Binding-site contacts:
Ligand atom C8 contacts residue ASN112 of chain 1.B at 4.4 Å.
Ligand atom C2 contacts residue ASN112 of chain 1.B at 2.5 Å.
Ligand atom C3 contacts residue ARG109 of chain 1.B at 4.3 Å.
Ligand atom C4 contacts residue ASN112 of chain 1.B at 4.2 Å.
Ligand atom C8 contacts residue ILE110 of chain 1.B at 3.3 Å (hydrophobic).
Ligand atom C2 contacts residue ARG109 of chain 1.B at 4.4 Å.
Ligand atom C8 contacts residue ARG109 of chain 1.B at 3.5 Å.
Ligand atom C8 contacts residue PRO111 of chain 1.B at 4.2 Å (hydrophobic).
Ligand atom C5 contacts residue ASN112 of chain 1.B at 3.7 Å.
Ligand atom C7 contacts residue ARG109 of chain 1.B at 4.3 Å.
Ligand atom O5 contacts residue ASN112 of chain 1.B at 2.3 Å (h-bond).
Ligand atom C3 contacts residue ASN112 of chain 1.B at 3.9 Å.
Ligand atom O7 contacts residue ASN112 of chain 1.B at 3.8 Å.
Ligand atom C1 contacts residue ASN112 of chain 1.B at 1.5 Å.
Ligand atom N2 contacts residue ASN112 of chain 1.B at 3.0 Å (h-bond).
Ligand atom C7 contacts residue ASN112 of chain 1.B at 3.6 Å.
Ligand atom N2 contacts residue ARG109 of chain 1.B at 3.6 Å (salt-bridge).

Sequence of chain 1.B:
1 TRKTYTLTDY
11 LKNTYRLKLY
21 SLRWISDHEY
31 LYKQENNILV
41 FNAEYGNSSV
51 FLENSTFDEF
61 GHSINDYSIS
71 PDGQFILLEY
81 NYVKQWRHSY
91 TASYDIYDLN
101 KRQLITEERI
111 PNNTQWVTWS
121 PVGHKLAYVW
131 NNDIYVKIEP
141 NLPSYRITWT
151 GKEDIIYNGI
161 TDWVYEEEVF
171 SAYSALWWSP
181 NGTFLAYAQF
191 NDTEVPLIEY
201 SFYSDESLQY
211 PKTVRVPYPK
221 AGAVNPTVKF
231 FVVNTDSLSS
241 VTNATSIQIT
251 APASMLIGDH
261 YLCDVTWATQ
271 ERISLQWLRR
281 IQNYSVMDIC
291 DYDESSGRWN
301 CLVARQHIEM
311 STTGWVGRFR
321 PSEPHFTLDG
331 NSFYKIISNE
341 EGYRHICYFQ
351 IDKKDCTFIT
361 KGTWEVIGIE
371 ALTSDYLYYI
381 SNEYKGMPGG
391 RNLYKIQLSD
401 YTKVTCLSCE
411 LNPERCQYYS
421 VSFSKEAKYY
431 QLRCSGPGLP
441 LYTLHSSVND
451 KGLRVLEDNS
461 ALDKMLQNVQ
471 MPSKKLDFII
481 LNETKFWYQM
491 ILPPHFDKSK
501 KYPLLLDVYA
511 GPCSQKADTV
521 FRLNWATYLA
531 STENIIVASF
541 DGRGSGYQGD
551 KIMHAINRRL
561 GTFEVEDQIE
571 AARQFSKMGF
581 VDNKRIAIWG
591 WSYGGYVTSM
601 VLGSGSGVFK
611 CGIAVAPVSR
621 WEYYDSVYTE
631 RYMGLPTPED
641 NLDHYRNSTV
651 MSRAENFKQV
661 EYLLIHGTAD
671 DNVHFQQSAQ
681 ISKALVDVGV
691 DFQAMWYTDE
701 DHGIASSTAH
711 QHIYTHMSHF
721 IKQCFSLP

This small molecule binds to this protein.
Small molecule (SMILES): CC(=O)N[C@@H]1[C@@H](O)[C@H](O)[C@@H](CO)O[C@H]1O